Sequence of chain 1.B:
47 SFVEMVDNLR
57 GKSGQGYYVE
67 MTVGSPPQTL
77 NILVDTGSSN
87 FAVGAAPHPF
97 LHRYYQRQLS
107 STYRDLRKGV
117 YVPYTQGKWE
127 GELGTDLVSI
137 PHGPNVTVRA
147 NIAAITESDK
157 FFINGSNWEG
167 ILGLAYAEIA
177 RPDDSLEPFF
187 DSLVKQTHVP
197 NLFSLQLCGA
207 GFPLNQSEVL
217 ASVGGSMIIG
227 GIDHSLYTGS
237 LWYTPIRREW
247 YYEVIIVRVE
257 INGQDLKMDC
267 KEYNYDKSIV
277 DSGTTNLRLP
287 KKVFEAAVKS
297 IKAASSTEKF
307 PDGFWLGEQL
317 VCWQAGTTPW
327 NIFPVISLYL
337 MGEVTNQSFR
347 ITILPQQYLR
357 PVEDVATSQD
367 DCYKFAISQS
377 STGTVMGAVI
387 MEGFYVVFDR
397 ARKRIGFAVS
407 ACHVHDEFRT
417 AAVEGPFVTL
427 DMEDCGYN

A small-molecule ligand and the protein it binds are described below.
Small molecule (SMILES): C[C@@]1(c2cc(-c3cncnc3)c(F)cc2F)CCSC(N)=N1

Binding-site contacts:
Ligand atom C9 contacts residue ASP81 of chain 1.B at 3.8 Å.
Ligand atom C10 contacts residue TYR120 of chain 1.B at 3.4 Å (hydrophobic).
Ligand atom S13 contacts residue GLY279 of chain 1.B at 3.8 Å.
Ligand atom C5 contacts residue ILE167 of chain 1.B at 3.8 Å (hydrophobic).
Ligand atom N16 contacts residue ASP277 of chain 1.B at 2.8 Å (salt-bridge).
Ligand atom C10 contacts residue ILE167 of chain 1.B at 3.9 Å (hydrophobic).
Ligand atom N16 contacts residue GLY279 of chain 1.B at 3.5 Å (h-bond).
Ligand atom C14 contacts residue GLY279 of chain 1.B at 3.5 Å.
Ligand atom C4 contacts residue PHE157 of chain 1.B at 3.9 Å (hydrophobic).
Ligand atom C14 contacts residue ASP277 of chain 1.B at 3.9 Å.
Ligand atom N16 contacts residue ASP81 of chain 1.B at 2.8 Å (salt-bridge).
Ligand atom C1 contacts residue GLY279 of chain 1.B at 3.9 Å.
Ligand atom C7 contacts residue ILE167 of chain 1.B at 4.0 Å (hydrophobic).
Ligand atom C20 contacts residue GLN61 of chain 1.B at 3.7 Å.
Ligand atom C10 contacts residue ASP81 of chain 1.B at 3.5 Å.
Ligand atom C14 contacts residue ASP81 of chain 1.B at 3.4 Å.
Ligand atom N21 contacts residue THR281 of chain 1.B at 3.9 Å.
Ligand atom C8 contacts residue GLY279 of chain 1.B at 3.4 Å.
Ligand atom F3 contacts residue ILE159 of chain 1.B at 3.5 Å.
Ligand atom C17 contacts residue GLY279 of chain 1.B at 3.5 Å.
Ligand atom F3 contacts residue PHE157 of chain 1.B at 3.4 Å.
Ligand atom F6 contacts residue TYR120 of chain 1.B at 3.4 Å.
Ligand atom C4 contacts residue ILE167 of chain 1.B at 4.0 Å (hydrophobic).
Ligand atom C20 contacts residue GLY62 of chain 1.B at 3.6 Å.
Ligand atom F6 contacts residue PHE157 of chain 1.B at 3.2 Å.
Ligand atom C5 contacts residue PHE157 of chain 1.B at 3.9 Å (hydrophobic).
Ligand atom C22 contacts residue ILE159 of chain 1.B at 3.9 Å (hydrophobic).
Ligand atom N15 contacts residue ASP81 of chain 1.B at 2.7 Å (salt-bridge).
Ligand atom C18 contacts residue LEU79 of chain 1.B at 3.8 Å (hydrophobic).
Ligand atom S13 contacts residue THR280 of chain 1.B at 3.8 Å.
Ligand atom N19 contacts residue GLY279 of chain 1.B at 3.4 Å (h-bond).
Ligand atom C18 contacts residue GLY279 of chain 1.B at 3.0 Å.
Ligand atom N21 contacts residue GLY60 of chain 1.B at 3.5 Å (h-bond).
Ligand atom C20 contacts residue THR281 of chain 1.B at 3.7 Å.
Ligand atom N16 contacts residue GLY83 of chain 1.B at 3.9 Å.
Ligand atom C20 contacts residue GLY60 of chain 1.B at 3.8 Å.
Ligand atom C11 contacts residue TYR120 of chain 1.B at 3.6 Å (hydrophobic).
Ligand atom N19 contacts residue GLY62 of chain 1.B at 3.6 Å.
Ligand atom C20 contacts residue SER59 of chain 1.B at 3.9 Å.
Ligand atom F3 contacts residue TRP164 of chain 1.B at 3.4 Å.